A protein and the small-molecule ligand that binds it are described below.
Small molecule (SMILES): CC(=O)N[C@H]1[C@H](O[C@H]2[C@H](O)[C@@H](NC(C)=O)CO[C@@H]2CO)O[C@H](CO)[C@@H](O)[C@@H]1O

Binding-site contacts:
Ligand atom O7 contacts residue HIS417 of chain 1.F at 3.5 Å.
Ligand atom O4 contacts residue LYS313 of chain 1.F at 3.4 Å (salt-bridge).
Ligand atom C6 contacts residue LYS313 of chain 1.F at 4.2 Å.
Ligand atom O3 contacts residue ASN546 of chain 1.F at 3.6 Å (h-bond).
Ligand atom C8 contacts residue ASN546 of chain 1.F at 4.5 Å.
Ligand atom C8 contacts residue SER420 of chain 1.F at 4.0 Å.
Ligand atom C2 contacts residue ASN546 of chain 1.F at 2.5 Å.
Ligand atom C1 contacts residue LYS313 of chain 1.F at 4.4 Å.
Ligand atom C3 contacts residue SER420 of chain 1.F at 3.5 Å.
Ligand atom C5 contacts residue ASN546 of chain 1.F at 3.6 Å.
Ligand atom C2 contacts residue SER420 of chain 1.F at 4.3 Å.
Ligand atom C8 contacts residue HIS417 of chain 1.F at 4.4 Å.
Ligand atom C2 contacts residue LYS313 of chain 1.F at 4.3 Å.
Ligand atom N2 contacts residue ASN546 of chain 1.F at 3.5 Å (h-bond).
Ligand atom C7 contacts residue SER420 of chain 1.F at 4.0 Å.
Ligand atom N2 contacts residue LYS313 of chain 1.F at 3.4 Å.
Ligand atom O7 contacts residue LYS313 of chain 1.F at 3.1 Å (salt-bridge).
Ligand atom C1 contacts residue ASN546 of chain 1.F at 1.4 Å.
Ligand atom C4 contacts residue ASN546 of chain 1.F at 4.2 Å.
Ligand atom C5 contacts residue LYS313 of chain 1.F at 3.5 Å.
Ligand atom C7 contacts residue ASN546 of chain 1.F at 4.3 Å.
Ligand atom C7 contacts residue HIS417 of chain 1.F at 4.2 Å.
Ligand atom C7 contacts residue LYS313 of chain 1.F at 4.0 Å.
Ligand atom O5 contacts residue ASN546 of chain 1.F at 2.4 Å (h-bond).
Ligand atom C4 contacts residue LYS313 of chain 1.F at 4.1 Å.
Ligand atom O3 contacts residue SER420 of chain 1.F at 3.1 Å (h-bond).
Ligand atom O7 contacts residue SER420 of chain 1.F at 3.4 Å.
Ligand atom O5 contacts residue LYS313 of chain 1.F at 4.5 Å.
Ligand atom C3 contacts residue ASN546 of chain 1.F at 3.5 Å.

Sequence of chain 1.F:
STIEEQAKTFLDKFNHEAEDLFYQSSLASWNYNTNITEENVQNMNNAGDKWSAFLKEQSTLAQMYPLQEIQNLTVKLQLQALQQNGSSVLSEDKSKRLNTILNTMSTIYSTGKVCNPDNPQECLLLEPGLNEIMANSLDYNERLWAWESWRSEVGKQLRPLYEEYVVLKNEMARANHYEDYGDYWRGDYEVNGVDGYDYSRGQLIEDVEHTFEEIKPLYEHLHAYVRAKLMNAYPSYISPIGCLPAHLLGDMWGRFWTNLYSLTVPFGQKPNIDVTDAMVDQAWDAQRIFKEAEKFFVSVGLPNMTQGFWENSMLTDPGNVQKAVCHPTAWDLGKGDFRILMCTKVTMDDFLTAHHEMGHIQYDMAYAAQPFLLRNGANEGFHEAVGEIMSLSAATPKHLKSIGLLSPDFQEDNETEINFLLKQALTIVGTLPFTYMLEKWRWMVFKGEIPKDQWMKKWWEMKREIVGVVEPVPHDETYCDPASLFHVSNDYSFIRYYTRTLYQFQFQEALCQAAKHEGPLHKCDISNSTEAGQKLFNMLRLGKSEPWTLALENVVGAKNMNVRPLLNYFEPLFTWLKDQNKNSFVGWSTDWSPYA